Sequence of chain 1.B:
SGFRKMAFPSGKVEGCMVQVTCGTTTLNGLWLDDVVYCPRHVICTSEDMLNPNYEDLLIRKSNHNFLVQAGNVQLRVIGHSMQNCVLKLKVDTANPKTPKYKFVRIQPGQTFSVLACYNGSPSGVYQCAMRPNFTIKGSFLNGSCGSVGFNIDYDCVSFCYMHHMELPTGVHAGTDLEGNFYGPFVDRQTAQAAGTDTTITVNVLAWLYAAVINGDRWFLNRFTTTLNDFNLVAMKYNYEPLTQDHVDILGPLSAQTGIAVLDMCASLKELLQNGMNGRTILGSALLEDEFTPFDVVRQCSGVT

This protein binds this small molecule.
Small molecule (SMILES): Cc1csc2[n+]1C(=O)CC(CO)=N2

Binding-site contacts:
Ligand atom N1 contacts residue CYS145 of chain 1.A at 2.9 Å (h-bond).
Ligand atom C6 contacts residue CYS145 of chain 1.A at 4.0 Å (hydrophobic).
Ligand atom C3 contacts residue LEU141 of chain 1.A at 3.5 Å (hydrophobic).
Ligand atom C3 contacts residue HIS163 of chain 1.A at 3.8 Å.
Ligand atom S contacts residue HIS172 of chain 1.A at 4.3 Å.
Ligand atom C2 contacts residue SER1 of chain 1.B at 4.1 Å.
Ligand atom O contacts residue GLY143 of chain 1.A at 3.5 Å (h-bond).
Ligand atom C3 contacts residue SER144 of chain 1.A at 4.0 Å.
Ligand atom C contacts residue ASN142 of chain 1.A at 4.3 Å.
Ligand atom S contacts residue LEU141 of chain 1.A at 3.7 Å.
Ligand atom C5 contacts residue HIS41 of chain 1.A at 4.2 Å.
Ligand atom C1 contacts residue ASN142 of chain 1.A at 4.0 Å.
Ligand atom C2 contacts residue GLU166 of chain 1.A at 3.1 Å.
Ligand atom C6 contacts residue ASN142 of chain 1.A at 3.8 Å.
Ligand atom C7 contacts residue LEU141 of chain 1.A at 4.4 Å (hydrophobic).
Ligand atom N1 contacts residue SER144 of chain 1.A at 4.0 Å.
Ligand atom C1 contacts residue GLU166 of chain 1.A at 4.0 Å.
Ligand atom O contacts residue CYS145 of chain 1.A at 2.3 Å (h-bond).
Ligand atom C contacts residue GLU166 of chain 1.A at 4.4 Å.
Ligand atom C5 contacts residue CYS145 of chain 1.A at 1.8 Å (hydrophobic).
Ligand atom C3 contacts residue ASN142 of chain 1.A at 4.3 Å.
Ligand atom O1 contacts residue ASN142 of chain 1.A at 2.5 Å (h-bond).
Ligand atom C7 contacts residue ASN142 of chain 1.A at 3.4 Å.
Ligand atom S contacts residue PHE140 of chain 1.A at 3.5 Å.
Ligand atom N contacts residue LEU141 of chain 1.A at 3.8 Å.
Ligand atom S contacts residue GLU166 of chain 1.A at 3.9 Å.
Ligand atom O contacts residue SER144 of chain 1.A at 3.7 Å.
Ligand atom S contacts residue HIS163 of chain 1.A at 2.9 Å (h-bond).
Ligand atom C4 contacts residue CYS145 of chain 1.A at 2.7 Å (hydrophobic).
Ligand atom S contacts residue SER144 of chain 1.A at 3.6 Å.
Ligand atom C1 contacts residue LEU141 of chain 1.A at 4.0 Å (hydrophobic).
Ligand atom C2 contacts residue LEU141 of chain 1.A at 4.1 Å (hydrophobic).
Ligand atom C4 contacts residue GLY143 of chain 1.A at 4.1 Å.
Ligand atom C3 contacts residue CYS145 of chain 1.A at 4.2 Å (hydrophobic).
Ligand atom N contacts residue ASN142 of chain 1.A at 3.8 Å.
Ligand atom N1 contacts residue LEU141 of chain 1.A at 3.9 Å.
Ligand atom C2 contacts residue PHE140 of chain 1.A at 3.5 Å (hydrophobic).
Ligand atom C6 contacts residue GLY143 of chain 1.A at 4.1 Å.
Ligand atom N1 contacts residue HIS163 of chain 1.A at 3.9 Å.
Ligand atom C5 contacts residue GLY143 of chain 1.A at 4.3 Å.

Sequence of chain 1.A:
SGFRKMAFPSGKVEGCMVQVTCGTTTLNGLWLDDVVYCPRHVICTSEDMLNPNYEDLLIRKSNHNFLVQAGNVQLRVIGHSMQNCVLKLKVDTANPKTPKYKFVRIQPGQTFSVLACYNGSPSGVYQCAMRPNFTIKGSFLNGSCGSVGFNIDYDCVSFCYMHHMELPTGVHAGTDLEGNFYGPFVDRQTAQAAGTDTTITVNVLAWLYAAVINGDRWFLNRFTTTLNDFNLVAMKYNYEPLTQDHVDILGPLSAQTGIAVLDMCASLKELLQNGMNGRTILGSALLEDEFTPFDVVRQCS